Sequence of chain 49.E:
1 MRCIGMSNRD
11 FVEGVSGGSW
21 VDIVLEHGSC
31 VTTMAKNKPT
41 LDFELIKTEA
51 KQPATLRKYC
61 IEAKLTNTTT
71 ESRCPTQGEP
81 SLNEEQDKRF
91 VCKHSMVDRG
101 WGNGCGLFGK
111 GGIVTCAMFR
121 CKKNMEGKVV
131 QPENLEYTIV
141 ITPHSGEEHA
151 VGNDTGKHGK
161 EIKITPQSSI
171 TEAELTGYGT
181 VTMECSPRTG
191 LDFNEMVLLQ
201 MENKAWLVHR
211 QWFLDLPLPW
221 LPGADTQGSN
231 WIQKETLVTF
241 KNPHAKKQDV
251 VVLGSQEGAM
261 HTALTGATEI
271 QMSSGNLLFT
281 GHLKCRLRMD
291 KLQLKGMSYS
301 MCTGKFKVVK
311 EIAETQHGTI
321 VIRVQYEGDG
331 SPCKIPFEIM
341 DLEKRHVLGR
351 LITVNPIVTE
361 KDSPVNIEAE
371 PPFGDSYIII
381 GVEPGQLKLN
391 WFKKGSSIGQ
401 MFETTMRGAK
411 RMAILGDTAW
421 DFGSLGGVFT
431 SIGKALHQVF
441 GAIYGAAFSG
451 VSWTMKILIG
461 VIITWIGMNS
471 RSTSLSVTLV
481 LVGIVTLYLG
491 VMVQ

This small molecule binds to this protein.
Small molecule (SMILES): CC(=O)N[C@@H]1[C@@H](O)[C@H](O)[C@@H](CO)O[C@H]1O

Binding-site contacts:
Ligand atom O7 contacts residue ARG89 of chain 49.E at 3.8 Å.
Ligand atom N2 contacts residue ASN67 of chain 49.E at 2.9 Å (h-bond).
Ligand atom C7 contacts residue MET118 of chain 49.E at 4.1 Å (hydrophobic).
Ligand atom O7 contacts residue ASN67 of chain 49.E at 4.5 Å.
Ligand atom C3 contacts residue ASN67 of chain 49.E at 3.8 Å.
Ligand atom C7 contacts residue PHE90 of chain 49.E at 4.1 Å (hydrophobic).
Ligand atom C7 contacts residue ASN67 of chain 49.E at 3.6 Å.
Ligand atom C4 contacts residue ASN67 of chain 49.E at 4.2 Å.
Ligand atom O7 contacts residue PHE90 of chain 49.E at 3.4 Å.
Ligand atom C8 contacts residue ASN67 of chain 49.E at 3.9 Å.
Ligand atom C1 contacts residue ASN67 of chain 49.E at 1.4 Å.
Ligand atom C2 contacts residue ASN67 of chain 49.E at 2.5 Å.
Ligand atom C5 contacts residue ASN67 of chain 49.E at 3.7 Å.
Ligand atom O7 contacts residue MET118 of chain 49.E at 3.4 Å.
Ligand atom O5 contacts residue ASN67 of chain 49.E at 2.4 Å (h-bond).
Ligand atom N2 contacts residue MET118 of chain 49.E at 3.9 Å.